This small molecule binds to this protein.
Small molecule (SMILES): CCCCCc1cc(O)cc(O)c1C(=O)O

Sequence of chain 1.A:
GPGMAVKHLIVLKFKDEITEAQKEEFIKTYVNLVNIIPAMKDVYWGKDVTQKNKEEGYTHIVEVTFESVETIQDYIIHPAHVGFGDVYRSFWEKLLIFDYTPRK

Sequence of chain 1.B:
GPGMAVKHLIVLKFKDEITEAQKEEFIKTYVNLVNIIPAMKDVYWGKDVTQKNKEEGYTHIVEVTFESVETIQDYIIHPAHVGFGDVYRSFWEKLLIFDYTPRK

Binding-site contacts:
Ligand atom O1 contacts residue HIS81 of chain 1.A at 2.7 Å (h-bond).
Ligand atom C contacts residue PHE26 of chain 1.A at 3.6 Å (hydrophobic).
Ligand atom O contacts residue HIS8 of chain 1.A at 2.6 Å (h-bond).
Ligand atom O2 contacts residue LYS52 of chain 1.B at 3.0 Å (salt-bridge).
Ligand atom O contacts residue TYR75 of chain 1.A at 3.8 Å.
Ligand atom C contacts residue PHE84 of chain 1.A at 4.2 Å (hydrophobic).
Ligand atom C4 contacts residue TRP92 of chain 1.A at 4.1 Å (hydrophobic).
Ligand atom C10 contacts residue ILE97 of chain 1.A at 3.8 Å (hydrophobic).
Ligand atom O3 contacts residue LEU95 of chain 1.A at 4.2 Å.
Ligand atom C9 contacts residue LYS52 of chain 1.B at 4.2 Å.
Ligand atom C9 contacts residue ILE97 of chain 1.A at 3.8 Å (hydrophobic).
Ligand atom O2 contacts residue ILE97 of chain 1.A at 3.6 Å.
Ligand atom C3 contacts residue LEU95 of chain 1.A at 4.0 Å (hydrophobic).
Ligand atom O1 contacts residue TYR75 of chain 1.A at 2.6 Å (h-bond).
Ligand atom C1 contacts residue LEU12 of chain 1.A at 4.2 Å (hydrophobic).
Ligand atom C11 contacts residue ILE76 of chain 1.A at 4.2 Å (hydrophobic).
Ligand atom O3 contacts residue ARG89 of chain 1.A at 3.4 Å (salt-bridge).
Ligand atom O contacts residue ILE76 of chain 1.A at 3.6 Å.
Ligand atom C11 contacts residue HIS81 of chain 1.A at 3.2 Å.
Ligand atom O contacts residue HIS81 of chain 1.A at 4.0 Å.
Ligand atom C7 contacts residue LEU95 of chain 1.A at 4.0 Å (hydrophobic).
Ligand atom C8 contacts residue ILE97 of chain 1.A at 4.2 Å (hydrophobic).
Ligand atom O1 contacts residue ILE10 of chain 1.A at 4.0 Å.
Ligand atom C6 contacts residue TRP92 of chain 1.A at 3.9 Å (hydrophobic).
Ligand atom C3 contacts residue TRP92 of chain 1.A at 4.1 Å (hydrophobic).
Ligand atom C contacts residue TYR30 of chain 1.A at 3.6 Å (hydrophobic).
Ligand atom C10 contacts residue HIS81 of chain 1.A at 3.6 Å.
Ligand atom C11 contacts residue HIS8 of chain 1.A at 3.6 Å.
Ligand atom C5 contacts residue HIS81 of chain 1.A at 3.8 Å.
Ligand atom O2 contacts residue ILE76 of chain 1.A at 3.6 Å.
Ligand atom C11 contacts residue ILE97 of chain 1.A at 3.9 Å (hydrophobic).
Ligand atom O contacts residue ILE97 of chain 1.A at 3.6 Å.
Ligand atom O1 contacts residue HIS8 of chain 1.A at 4.0 Å.
Ligand atom C4 contacts residue HIS81 of chain 1.A at 3.7 Å.
Ligand atom C1 contacts residue PHE26 of chain 1.A at 4.1 Å (hydrophobic).
Ligand atom C2 contacts residue PHE84 of chain 1.A at 3.8 Å (hydrophobic).
Ligand atom C1 contacts residue ILE10 of chain 1.A at 3.5 Å (hydrophobic).
Ligand atom C2 contacts residue TRP92 of chain 1.A at 3.9 Å (hydrophobic).
Ligand atom C11 contacts residue TYR75 of chain 1.A at 3.6 Å (hydrophobic).
Ligand atom C6 contacts residue LEU95 of chain 1.A at 3.8 Å (hydrophobic).